Binding-site contacts:
Ligand atom C4 contacts residue LEU151 of chain 41.D at 4.0 Å (hydrophobic).
Ligand atom O5 contacts residue SER89 of chain 41.D at 2.8 Å (h-bond).
Ligand atom C3 contacts residue LEU151 of chain 41.D at 4.2 Å (hydrophobic).
Ligand atom C6 contacts residue SER89 of chain 41.D at 3.6 Å.
Ligand atom C7 contacts residue ILE155 of chain 41.D at 4.3 Å (hydrophobic).
Ligand atom C5 contacts residue ASN87 of chain 41.D at 3.7 Å.
Ligand atom O4 contacts residue LEU151 of chain 41.D at 3.3 Å.
Ligand atom C5 contacts residue SER89 of chain 41.D at 3.3 Å.
Ligand atom C4 contacts residue ASN87 of chain 41.D at 4.2 Å.
Ligand atom C8 contacts residue ILE155 of chain 41.D at 3.7 Å (hydrophobic).
Ligand atom N2 contacts residue ILE155 of chain 41.D at 4.1 Å.
Ligand atom O6 contacts residue LEU91 of chain 41.D at 4.0 Å.
Ligand atom C6 contacts residue LEU91 of chain 41.D at 4.2 Å (hydrophobic).
Ligand atom C1 contacts residue SER89 of chain 41.D at 3.3 Å.
Ligand atom O5 contacts residue ASN87 of chain 41.D at 2.3 Å (h-bond).
Ligand atom C1 contacts residue ASN87 of chain 41.D at 1.4 Å.
Ligand atom C7 contacts residue ASN87 of chain 41.D at 3.8 Å.
Ligand atom N2 contacts residue ASN87 of chain 41.D at 2.9 Å (h-bond).
Ligand atom C3 contacts residue ASN87 of chain 41.D at 3.8 Å.
Ligand atom O6 contacts residue SER89 of chain 41.D at 2.8 Å (h-bond).
Ligand atom O7 contacts residue ASN87 of chain 41.D at 4.1 Å.
Ligand atom C6 contacts residue LEU151 of chain 41.D at 3.7 Å (hydrophobic).
Ligand atom O6 contacts residue LEU151 of chain 41.D at 3.4 Å.
Ligand atom C2 contacts residue ASN87 of chain 41.D at 2.4 Å.
Ligand atom C5 contacts residue LEU151 of chain 41.D at 3.8 Å (hydrophobic).

A small-molecule ligand and the protein it binds are described below.
Small molecule (SMILES): CC(=O)N[C@@H]1[C@@H](O)[C@H](O)[C@@H](CO)O[C@H]1O

Sequence of chain 41.D:
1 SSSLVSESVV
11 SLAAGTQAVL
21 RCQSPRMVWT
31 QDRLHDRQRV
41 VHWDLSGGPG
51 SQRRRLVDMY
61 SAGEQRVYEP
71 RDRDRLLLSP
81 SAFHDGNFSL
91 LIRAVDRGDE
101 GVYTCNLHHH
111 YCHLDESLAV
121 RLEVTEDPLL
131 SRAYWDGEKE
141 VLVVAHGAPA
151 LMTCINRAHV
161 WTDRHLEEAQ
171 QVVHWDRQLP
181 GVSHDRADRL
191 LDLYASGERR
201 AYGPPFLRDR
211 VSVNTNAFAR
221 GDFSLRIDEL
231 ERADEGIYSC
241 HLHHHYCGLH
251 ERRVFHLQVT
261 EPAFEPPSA